Sequence of chain 3.A:
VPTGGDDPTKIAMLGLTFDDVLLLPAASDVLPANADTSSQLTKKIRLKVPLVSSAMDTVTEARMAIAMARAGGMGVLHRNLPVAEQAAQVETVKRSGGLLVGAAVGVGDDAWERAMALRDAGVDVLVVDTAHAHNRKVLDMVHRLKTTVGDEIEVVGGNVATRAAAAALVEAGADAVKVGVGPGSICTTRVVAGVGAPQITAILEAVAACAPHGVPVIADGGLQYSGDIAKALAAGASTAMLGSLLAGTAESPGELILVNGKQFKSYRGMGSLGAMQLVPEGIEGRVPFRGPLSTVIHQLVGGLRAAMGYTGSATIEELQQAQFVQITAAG

Binding-site contacts:
Ligand atom C13 contacts residue ALA145 of chain 3.A at 3.8 Å (hydrophobic).
Ligand atom C05 contacts residue TYR347 of chain 1.A at 4.2 Å (hydrophobic).
Ligand atom C15 contacts residue ALA343 of chain 1.A at 4.1 Å (hydrophobic).
Ligand atom I17 contacts residue PRO46 of chain 1.A at 4.2 Å.
Ligand atom C09 contacts residue MET290 of chain 3.A at 4.2 Å (hydrophobic).
Ligand atom C13 contacts residue GLU318 of chain 3.A at 3.4 Å.
Ligand atom C15 contacts residue PRO46 of chain 1.A at 4.2 Å (hydrophobic).
Ligand atom C06 contacts residue GLY285 of chain 3.A at 3.9 Å.
Ligand atom C01 contacts residue IMP1 of chain 3.B at 3.7 Å.
Ligand atom C20 contacts residue GLY285 of chain 3.A at 3.7 Å.
Ligand atom C06 contacts residue IMP1 of chain 3.B at 4.1 Å.
Ligand atom C04 contacts residue ALA145 of chain 3.A at 3.8 Å (hydrophobic).
Ligand atom C05 contacts residue IMP1 of chain 3.B at 3.8 Å.
Ligand atom C05 contacts residue GLU318 of chain 3.A at 4.1 Å.
Ligand atom O11 contacts residue ALA145 of chain 3.A at 3.7 Å.
Ligand atom O07 contacts residue GLY285 of chain 3.A at 3.4 Å.
Ligand atom C09 contacts residue VAL316 of chain 3.A at 3.7 Å (hydrophobic).
Ligand atom C20 contacts residue MET284 of chain 3.A at 4.1 Å (hydrophobic).
Ligand atom C09 contacts residue GLU318 of chain 3.A at 3.9 Å.
Ligand atom C05 contacts residue ALA145 of chain 3.A at 3.8 Å (hydrophobic).
Ligand atom N12 contacts residue ALA145 of chain 3.A at 4.1 Å.
Ligand atom C21 contacts residue IMP1 of chain 3.B at 3.7 Å.
Ligand atom C19 contacts residue ALA145 of chain 3.A at 3.8 Å (hydrophobic).
Ligand atom C10 contacts residue ALA145 of chain 3.A at 4.0 Å (hydrophobic).
Ligand atom C15 contacts residue TYR347 of chain 1.A at 3.6 Å (hydrophobic).
Ligand atom I17 contacts residue VAL44 of chain 1.A at 4.0 Å.
Ligand atom N12 contacts residue TYR347 of chain 1.A at 3.9 Å.
Ligand atom N12 contacts residue GLU318 of chain 3.A at 2.6 Å (salt-bridge).
Ligand atom C20 contacts residue IMP1 of chain 3.B at 4.0 Å.
Ligand atom C03 contacts residue IMP1 of chain 3.B at 3.4 Å.
Ligand atom C04 contacts residue IMP1 of chain 3.B at 3.3 Å.
Ligand atom C10 contacts residue GLU318 of chain 3.A at 3.6 Å.
Ligand atom O02 contacts residue IMP1 of chain 3.B at 3.1 Å.
Ligand atom C14 contacts residue TYR347 of chain 1.A at 3.4 Å (hydrophobic).
Ligand atom C13 contacts residue TYR347 of chain 1.A at 3.9 Å (hydrophobic).
Ligand atom C16 contacts residue PRO46 of chain 1.A at 4.1 Å (hydrophobic).
Ligand atom C14 contacts residue GLU318 of chain 3.A at 3.2 Å.
Ligand atom C08 contacts residue GLU318 of chain 3.A at 3.6 Å.
Ligand atom I17 contacts residue TYR347 of chain 1.A at 4.2 Å.
Ligand atom I17 contacts residue GLY346 of chain 1.A at 3.6 Å.

The small molecule below binds the protein below.
Small molecule (SMILES): COc1ccc(O[C@@H](C)C(=O)Nc2ccc(I)cc2)cc1

Sequence of chain 1.A:
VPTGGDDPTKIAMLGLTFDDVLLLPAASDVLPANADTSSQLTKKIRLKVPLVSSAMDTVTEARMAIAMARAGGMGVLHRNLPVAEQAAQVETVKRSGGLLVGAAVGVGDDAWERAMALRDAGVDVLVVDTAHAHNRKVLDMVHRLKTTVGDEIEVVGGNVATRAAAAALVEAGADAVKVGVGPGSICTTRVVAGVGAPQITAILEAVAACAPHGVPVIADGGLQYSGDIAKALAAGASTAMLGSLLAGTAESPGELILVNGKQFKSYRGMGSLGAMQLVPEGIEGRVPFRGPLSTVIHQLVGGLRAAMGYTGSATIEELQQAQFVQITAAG